Sequence of chain 1.A:
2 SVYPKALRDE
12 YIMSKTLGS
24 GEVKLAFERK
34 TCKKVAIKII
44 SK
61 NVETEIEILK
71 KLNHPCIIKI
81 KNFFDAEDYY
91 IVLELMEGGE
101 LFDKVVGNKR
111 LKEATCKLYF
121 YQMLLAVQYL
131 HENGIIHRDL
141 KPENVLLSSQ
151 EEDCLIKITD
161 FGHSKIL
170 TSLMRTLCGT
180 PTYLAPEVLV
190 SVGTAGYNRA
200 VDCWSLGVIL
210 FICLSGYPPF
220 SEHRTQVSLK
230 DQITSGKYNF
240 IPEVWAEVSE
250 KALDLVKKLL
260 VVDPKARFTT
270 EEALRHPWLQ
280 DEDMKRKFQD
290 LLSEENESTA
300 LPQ

Binding-site contacts:
Ligand atom NAE contacts residue GLY162 of chain 1.A at 3.7 Å.
Ligand atom CAX contacts residue GLU65 of chain 1.A at 3.5 Å.
Ligand atom CAW contacts residue GLU65 of chain 1.A at 3.1 Å.
Ligand atom NAE contacts residue ASP160 of chain 1.A at 3.6 Å (salt-bridge).
Ligand atom CAT contacts residue LYS41 of chain 1.A at 3.8 Å.
Ligand atom CAG contacts residue LEU95 of chain 1.A at 3.8 Å (hydrophobic).
Ligand atom CAX contacts residue ILE43 of chain 1.A at 3.8 Å (hydrophobic).
Ligand atom OAY contacts residue LEU146 of chain 1.A at 3.4 Å.
Ligand atom CAH contacts residue GLY99 of chain 1.A at 3.6 Å.
Ligand atom NAF contacts residue LYS41 of chain 1.A at 3.8 Å.
Ligand atom NAC contacts residue ASP160 of chain 1.A at 3.7 Å.
Ligand atom NAB contacts residue VAL26 of chain 1.A at 3.5 Å.
Ligand atom NAE contacts residue GLU65 of chain 1.A at 2.6 Å (salt-bridge).
Ligand atom CAS contacts residue THR159 of chain 1.A at 3.2 Å.
Ligand atom CAQ contacts residue THR159 of chain 1.A at 3.5 Å.
Ligand atom CAR contacts residue LEU93 of chain 1.A at 3.4 Å (hydrophobic).
Ligand atom CAV contacts residue ASP160 of chain 1.A at 3.7 Å.
Ligand atom NAA contacts residue GLU100 of chain 1.A at 3.5 Å.
Ligand atom CAM contacts residue GLU100 of chain 1.A at 3.8 Å.
Ligand atom NAD contacts residue ASP160 of chain 1.A at 3.6 Å (salt-bridge).
Ligand atom CAG contacts residue MET96 of chain 1.A at 3.0 Å (hydrophobic).
Ligand atom CAQ contacts residue LEU93 of chain 1.A at 3.4 Å (hydrophobic).
Ligand atom NAF contacts residue ASP160 of chain 1.A at 3.5 Å (salt-bridge).
Ligand atom CAW contacts residue THR159 of chain 1.A at 3.6 Å.
Ligand atom NAD contacts residue GLU65 of chain 1.A at 2.8 Å (salt-bridge).
Ligand atom CAH contacts residue MET96 of chain 1.A at 3.7 Å (hydrophobic).
Ligand atom CAN contacts residue LEU146 of chain 1.A at 3.6 Å (hydrophobic).
Ligand atom CAV contacts residue THR159 of chain 1.A at 3.6 Å.
Ligand atom CAG contacts residue LEU18 of chain 1.A at 3.6 Å (hydrophobic).
Ligand atom CAL contacts residue MET96 of chain 1.A at 3.5 Å (hydrophobic).
Ligand atom CAW contacts residue ASP160 of chain 1.A at 3.8 Å.
Ligand atom CAI contacts residue GLY99 of chain 1.A at 3.4 Å.
Ligand atom CAO contacts residue LEU146 of chain 1.A at 3.6 Å (hydrophobic).
Ligand atom CAJ contacts residue GLY99 of chain 1.A at 3.8 Å.
Ligand atom CAR contacts residue THR159 of chain 1.A at 3.0 Å.
Ligand atom NAC contacts residue GLU65 of chain 1.A at 3.7 Å.
Ligand atom CAP contacts residue VAL26 of chain 1.A at 3.8 Å (hydrophobic).
Ligand atom CAM contacts residue LEU146 of chain 1.A at 3.7 Å (hydrophobic).
Ligand atom CAT contacts residue THR159 of chain 1.A at 3.8 Å.
Ligand atom CAX contacts residue ASP160 of chain 1.A at 3.3 Å.

A protein and the small-molecule ligand that binds it are described below.
Small molecule (SMILES): C/C(=N\NC(=N)N)c1ccc(NC(=O)c2c[nH]c3ccccc23)cc1